Binding-site contacts:
Ligand atom O7 contacts residue MET151 of chain 8.E at 3.6 Å.
Ligand atom C7 contacts residue GLY150 of chain 8.E at 3.9 Å.
Ligand atom C8 contacts residue ASN154 of chain 8.E at 2.4 Å.
Ligand atom O5 contacts residue ASN154 of chain 8.E at 4.2 Å.
Ligand atom C1 contacts residue ASN154 of chain 8.E at 2.9 Å.
Ligand atom C5 contacts residue THR156 of chain 8.E at 3.8 Å.
Ligand atom C6 contacts residue THR156 of chain 8.E at 4.4 Å.
Ligand atom C7 contacts residue MET151 of chain 8.E at 4.3 Å (hydrophobic).
Ligand atom C7 contacts residue ASN154 of chain 8.E at 2.0 Å.
Ligand atom O6 contacts residue THR156 of chain 8.E at 3.5 Å (h-bond).
Ligand atom C2 contacts residue ASN154 of chain 8.E at 2.6 Å.
Ligand atom O3 contacts residue ASN154 of chain 8.E at 4.1 Å.
Ligand atom C1 contacts residue THR156 of chain 8.E at 3.4 Å.
Ligand atom C3 contacts residue ASN154 of chain 8.E at 3.6 Å.
Ligand atom N2 contacts residue ASN154 of chain 8.E at 1.4 Å (h-bond).
Ligand atom O7 contacts residue ASN154 of chain 8.E at 3.2 Å (h-bond).
Ligand atom C8 contacts residue VAL153 of chain 8.E at 4.3 Å (hydrophobic).
Ligand atom O7 contacts residue GLY150 of chain 8.E at 3.7 Å.
Ligand atom C8 contacts residue GLY150 of chain 8.E at 3.5 Å.
Ligand atom O5 contacts residue THR156 of chain 8.E at 3.2 Å (h-bond).

A protein and the small-molecule ligand that binds it are described below.
Small molecule (SMILES): CC(=O)N[C@H]1[C@H](O[C@H]2[C@H](O)[C@@H](NC(C)=O)CO[C@@H]2CO)O[C@H](CO)[C@@H](O)[C@@H]1O

Sequence of chain 8.E:
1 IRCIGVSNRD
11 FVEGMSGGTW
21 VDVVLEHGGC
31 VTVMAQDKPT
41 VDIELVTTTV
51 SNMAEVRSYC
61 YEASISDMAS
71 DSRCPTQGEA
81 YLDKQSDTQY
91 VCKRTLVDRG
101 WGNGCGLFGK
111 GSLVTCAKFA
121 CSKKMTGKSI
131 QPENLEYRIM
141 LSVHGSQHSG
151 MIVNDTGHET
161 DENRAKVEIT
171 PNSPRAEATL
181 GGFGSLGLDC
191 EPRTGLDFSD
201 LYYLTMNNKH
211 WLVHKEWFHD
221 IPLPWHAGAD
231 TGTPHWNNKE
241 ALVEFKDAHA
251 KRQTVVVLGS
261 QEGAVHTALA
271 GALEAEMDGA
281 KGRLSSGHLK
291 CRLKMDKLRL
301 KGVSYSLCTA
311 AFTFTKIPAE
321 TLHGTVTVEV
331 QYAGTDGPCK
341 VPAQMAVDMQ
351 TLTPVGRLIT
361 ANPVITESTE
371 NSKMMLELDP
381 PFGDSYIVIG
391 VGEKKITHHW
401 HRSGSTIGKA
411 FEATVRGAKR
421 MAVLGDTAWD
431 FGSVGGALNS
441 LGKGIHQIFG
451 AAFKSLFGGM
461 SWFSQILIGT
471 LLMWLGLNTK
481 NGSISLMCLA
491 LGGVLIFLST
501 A